Binding-site contacts:
Ligand atom C30 contacts residue TYR33 of chain 1.A at 3.7 Å (hydrophobic).
Ligand atom C26 contacts residue THR30 of chain 1.A at 3.3 Å.
Ligand atom N35 contacts residue ALA96 of chain 1.B at 3.3 Å.
Ligand atom N34 contacts residue GLU39 of chain 1.B at 2.8 Å (salt-bridge).
Ligand atom C21 contacts residue ASP31 of chain 1.A at 3.2 Å.
Ligand atom C20 contacts residue GLY102 of chain 1.A at 3.7 Å.
Ligand atom N6 contacts residue TYR33 of chain 1.A at 3.5 Å.
Ligand atom N13 contacts residue HIS35 of chain 1.A at 3.1 Å (h-bond).
Ligand atom N35 contacts residue ASP104 of chain 1.A at 3.4 Å (salt-bridge).
Ligand atom N35 contacts residue TRP103 of chain 1.A at 3.0 Å (h-bond).
Ligand atom C20 contacts residue HIS35 of chain 1.A at 3.5 Å.
Ligand atom N3 contacts residue TYR33 of chain 1.A at 3.7 Å.
Ligand atom N34 contacts residue PHE94 of chain 1.B at 3.6 Å.
Ligand atom C27 contacts residue ASN52 of chain 1.A at 3.6 Å.
Ligand atom C30 contacts residue ASN52 of chain 1.A at 3.3 Å.
Ligand atom C25 contacts residue PHE106 of chain 1.A at 3.5 Å (hydrophobic).
Ligand atom O31 contacts residue ARG54 of chain 1.A at 3.4 Å (salt-bridge).
Ligand atom C2 contacts residue TYR33 of chain 1.A at 3.5 Å (hydrophobic).
Ligand atom N34 contacts residue PHE106 of chain 1.A at 3.4 Å.
Ligand atom C26 contacts residue ASP31 of chain 1.A at 3.3 Å.
Ligand atom C33 contacts residue TRP103 of chain 1.A at 3.6 Å (hydrophobic).
Ligand atom C29 contacts residue TRP103 of chain 1.A at 3.5 Å (hydrophobic).
Ligand atom C19 contacts residue TRP103 of chain 1.A at 3.5 Å (hydrophobic).
Ligand atom C8 contacts residue GLU50 of chain 1.A at 3.6 Å.
Ligand atom C19 contacts residue HIS35 of chain 1.A at 3.6 Å.
Ligand atom C30 contacts residue ARG54 of chain 1.A at 3.6 Å.
Ligand atom C16 contacts residue TRP103 of chain 1.A at 3.6 Å (hydrophobic).
Ligand atom C24 contacts residue TRP103 of chain 1.A at 3.7 Å (hydrophobic).
Ligand atom N34 contacts residue TYR105 of chain 1.A at 3.4 Å.
Ligand atom N35 contacts residue GLU39 of chain 1.B at 2.8 Å (salt-bridge).
Ligand atom C1 contacts residue TYR33 of chain 1.A at 3.5 Å (hydrophobic).
Ligand atom C11 contacts residue GLU50 of chain 1.A at 3.5 Å.
Ligand atom C23 contacts residue ARG54 of chain 1.A at 3.5 Å.
Ligand atom C2 contacts residue TRP103 of chain 1.A at 3.7 Å (hydrophobic).
Ligand atom C29 contacts residue PHE106 of chain 1.A at 3.6 Å (hydrophobic).
Ligand atom C25 contacts residue TYR105 of chain 1.A at 3.4 Å (hydrophobic).
Ligand atom N35 contacts residue TYR105 of chain 1.A at 3.7 Å.
Ligand atom C27 contacts residue TYR33 of chain 1.A at 3.6 Å (hydrophobic).
Ligand atom C16 contacts residue HIS35 of chain 1.A at 3.2 Å.
Ligand atom C33 contacts residue GLU39 of chain 1.B at 3.5 Å.

Sequence of chain 1.A:
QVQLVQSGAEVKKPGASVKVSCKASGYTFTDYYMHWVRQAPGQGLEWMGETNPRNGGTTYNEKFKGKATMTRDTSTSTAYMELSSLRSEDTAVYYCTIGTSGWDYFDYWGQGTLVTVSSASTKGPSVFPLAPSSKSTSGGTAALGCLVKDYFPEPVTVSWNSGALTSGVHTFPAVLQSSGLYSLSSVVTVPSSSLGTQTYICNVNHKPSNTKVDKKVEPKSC

A small-molecule ligand and the protein it binds are described below.
Small molecule (SMILES): [H]/N=C(/N)c1ccc(NCc2nc3cc(C(=O)N(CCC(=O)O)c4ccccn4)ccc3n2C)cc1

Sequence of chain 1.B:
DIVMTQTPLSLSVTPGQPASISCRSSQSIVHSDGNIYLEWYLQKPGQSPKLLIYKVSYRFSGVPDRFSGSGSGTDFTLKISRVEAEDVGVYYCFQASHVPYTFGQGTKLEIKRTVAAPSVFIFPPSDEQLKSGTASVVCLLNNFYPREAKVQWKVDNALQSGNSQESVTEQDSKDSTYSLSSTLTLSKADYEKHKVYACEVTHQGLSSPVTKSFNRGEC